Sequence of chain 1.A:
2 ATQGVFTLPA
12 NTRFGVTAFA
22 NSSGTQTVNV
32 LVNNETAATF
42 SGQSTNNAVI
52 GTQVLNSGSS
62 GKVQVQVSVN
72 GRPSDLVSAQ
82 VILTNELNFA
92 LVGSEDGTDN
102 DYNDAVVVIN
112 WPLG

Sequence of chain 1.D:
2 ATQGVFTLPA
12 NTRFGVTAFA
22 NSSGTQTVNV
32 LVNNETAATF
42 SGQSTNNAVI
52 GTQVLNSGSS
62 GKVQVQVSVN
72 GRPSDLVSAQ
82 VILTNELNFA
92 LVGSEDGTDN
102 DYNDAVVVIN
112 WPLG

This small molecule binds to this protein.
Small molecule (SMILES): CC(=O)N[C@@H]1[C@H]2O[C@]3(O[C@@H]4[C@@H](NC(C)=O)[C@@H](O)O[C@H](CO)[C@H]4O[C@@]4(O[C@@H]2[C@@H](CO)O[C@H]1O)O[C@@H](C)[C@@H](O)[C@@H](O)[C@@H]4O)O[C@H](CO)[C@H](O)[C@H](O)[C@H]3O

Binding-site contacts:
Ligand atom C2 contacts residue ASP97 of chain 1.A at 3.4 Å.
Ligand atom C6 contacts residue GLY115 of chain 1.D at 3.6 Å.
Ligand atom C2 contacts residue ASP105 of chain 1.A at 3.2 Å.
Ligand atom O5 contacts residue SER24 of chain 1.A at 3.0 Å (h-bond).
Ligand atom C6 contacts residue GLY98 of chain 1.A at 3.7 Å.
Ligand atom O4 contacts residue ASP105 of chain 1.A at 3.8 Å.
Ligand atom O4 contacts residue CA1 of chain 1.I at 2.5 Å.
Ligand atom C6 contacts residue ASP97 of chain 1.A at 3.5 Å.
Ligand atom O6 contacts residue ASP97 of chain 1.A at 2.7 Å (salt-bridge).
Ligand atom C4 contacts residue SER24 of chain 1.A at 3.6 Å.
Ligand atom O4 contacts residue ASN22 of chain 1.A at 3.0 Å (h-bond).
Ligand atom C3 contacts residue ASP100 of chain 1.A at 3.2 Å.
Ligand atom O6 contacts residue GLY98 of chain 1.A at 3.2 Å.
Ligand atom O3 contacts residue ASP102 of chain 1.A at 2.9 Å (salt-bridge).
Ligand atom C6 contacts residue SER24 of chain 1.A at 3.7 Å.
Ligand atom C2 contacts residue CA1 of chain 1.I at 3.8 Å.
Ligand atom O2 contacts residue ASP100 of chain 1.A at 3.6 Å.
Ligand atom C6 contacts residue ASP97 of chain 1.A at 3.4 Å.
Ligand atom C4 contacts residue CA1 of chain 1.I at 3.4 Å.
Ligand atom O3 contacts residue CA1 of chain 1.J at 2.6 Å.
Ligand atom O6 contacts residue ASP97 of chain 1.A at 2.9 Å (salt-bridge).
Ligand atom C4 contacts residue GLY115 of chain 1.D at 3.4 Å.
Ligand atom O3 contacts residue ASP100 of chain 1.A at 2.5 Å (salt-bridge).
Ligand atom O4 contacts residue GLY115 of chain 1.D at 2.6 Å (h-bond).
Ligand atom C3 contacts residue ASP105 of chain 1.A at 3.7 Å.
Ligand atom O2 contacts residue CA1 of chain 1.J at 2.5 Å.
Ligand atom O2 contacts residue ASP97 of chain 1.A at 2.6 Å (salt-bridge).
Ligand atom O5 contacts residue SER23 of chain 1.A at 3.3 Å (h-bond).
Ligand atom O2 contacts residue GLU96 of chain 1.A at 3.3 Å (salt-bridge).
Ligand atom C2 contacts residue SER23 of chain 1.A at 3.5 Å.
Ligand atom C6 contacts residue ASP100 of chain 1.A at 3.7 Å.
Ligand atom O2 contacts residue ASP105 of chain 1.A at 3.3 Å (salt-bridge).
Ligand atom C3 contacts residue CA1 of chain 1.J at 3.4 Å.
Ligand atom O6 contacts residue ASP100 of chain 1.A at 3.4 Å.
Ligand atom C3 contacts residue CA1 of chain 1.I at 3.3 Å.
Ligand atom O4 contacts residue SER23 of chain 1.A at 3.4 Å.
Ligand atom C1 contacts residue SER23 of chain 1.A at 3.3 Å.
Ligand atom C2 contacts residue CA1 of chain 1.J at 3.3 Å.
Ligand atom O3 contacts residue ASP105 of chain 1.A at 3.1 Å (salt-bridge).
Ligand atom O3 contacts residue CA1 of chain 1.I at 2.5 Å.